Sequence of chain 1.C:
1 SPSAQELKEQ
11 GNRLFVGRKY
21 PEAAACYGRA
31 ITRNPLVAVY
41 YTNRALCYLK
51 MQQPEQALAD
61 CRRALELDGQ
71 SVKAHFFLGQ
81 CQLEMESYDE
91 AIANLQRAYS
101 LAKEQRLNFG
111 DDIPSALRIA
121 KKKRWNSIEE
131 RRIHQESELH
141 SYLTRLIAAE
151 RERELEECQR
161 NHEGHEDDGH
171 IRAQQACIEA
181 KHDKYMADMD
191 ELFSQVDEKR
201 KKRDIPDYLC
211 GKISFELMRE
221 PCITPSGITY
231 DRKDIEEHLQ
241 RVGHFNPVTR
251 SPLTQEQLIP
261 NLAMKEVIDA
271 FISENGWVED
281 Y

A protein and the small-molecule ligand that binds it are described below.
Small molecule (SMILES): CSCC[C@H](NC(=O)[C@H](CCCN=C(N)N)NC(=O)[C@H](CO)NC(=O)[C@@H](NC(=O)[C@@H](N)CC(=O)O)[C@@H](C)O)C(=O)N[C@@H](CCC(=O)O)C(=O)N[C@@H](CCC(=O)O)C(=O)N[C@H](C(=O)N[C@@H](CC(=O)O)C(=O)O)C(C)C

Binding-site contacts:
Ligand atom O contacts residue LYS73 of chain 1.C at 3.5 Å.
Ligand atom N contacts residue LEU46 of chain 1.C at 3.9 Å.
Ligand atom O contacts residue PHE109 of chain 1.C at 3.2 Å.
Ligand atom OD2 contacts residue ASN43 of chain 1.C at 2.9 Å (h-bond).
Ligand atom OD2 contacts residue VAL39 of chain 1.C at 3.7 Å.
Ligand atom O contacts residue LEU46 of chain 1.C at 3.7 Å.
Ligand atom N contacts residue PHE15 of chain 1.C at 3.9 Å.
Ligand atom CG1 contacts residue ASN43 of chain 1.C at 2.7 Å.
Ligand atom O contacts residue LYS73 of chain 1.C at 3.8 Å.
Ligand atom CE contacts residue LYS73 of chain 1.C at 3.3 Å.
Ligand atom CG2 contacts residue PHE109 of chain 1.C at 3.6 Å (hydrophobic).
Ligand atom C contacts residue LEU46 of chain 1.C at 3.6 Å (hydrophobic).
Ligand atom O contacts residue LEU46 of chain 1.C at 4.0 Å.
Ligand atom CG contacts residue ASP112 of chain 1.C at 3.5 Å.
Ligand atom OE2 contacts residue GLN80 of chain 1.C at 3.8 Å.
Ligand atom CB contacts residue ASN108 of chain 1.C at 3.6 Å.
Ligand atom CG1 contacts residue TYR27 of chain 1.C at 3.1 Å (hydrophobic).
Ligand atom SD contacts residue PHE76 of chain 1.C at 3.6 Å.
Ligand atom CB contacts residue TYR27 of chain 1.C at 3.9 Å (hydrophobic).
Ligand atom CA contacts residue ASP112 of chain 1.C at 3.9 Å.
Ligand atom CG1 contacts residue ASN12 of chain 1.C at 3.4 Å.
Ligand atom O contacts residue LYS73 of chain 1.C at 3.5 Å (salt-bridge).
Ligand atom OG1 contacts residue ASN108 of chain 1.C at 3.1 Å (h-bond).
Ligand atom CG2 contacts residue PHE15 of chain 1.C at 3.4 Å (hydrophobic).
Ligand atom O contacts residue PHE77 of chain 1.C at 3.3 Å.
Ligand atom C contacts residue PHE109 of chain 1.C at 3.9 Å (hydrophobic).
Ligand atom O contacts residue PHE109 of chain 1.C at 3.8 Å.
Ligand atom OE1 contacts residue LYS50 of chain 1.C at 2.8 Å (salt-bridge).
Ligand atom O contacts residue ASN12 of chain 1.C at 3.9 Å.
Ligand atom CE contacts residue PHE109 of chain 1.C at 3.3 Å (hydrophobic).
Ligand atom OG contacts residue ASN108 of chain 1.C at 3.2 Å (h-bond).
Ligand atom N contacts residue LEU46 of chain 1.C at 3.7 Å.
Ligand atom CG contacts residue PHE109 of chain 1.C at 3.3 Å (hydrophobic).
Ligand atom O contacts residue ASN108 of chain 1.C at 3.6 Å.
Ligand atom CG2 contacts residue ASN108 of chain 1.C at 2.8 Å.
Ligand atom CD contacts residue LYS50 of chain 1.C at 3.8 Å.
Ligand atom N contacts residue ASP112 of chain 1.C at 3.4 Å (salt-bridge).
Ligand atom CB contacts residue ASP112 of chain 1.C at 3.6 Å.
Ligand atom CD contacts residue ASP112 of chain 1.C at 3.9 Å.
Ligand atom CG2 contacts residue LEU46 of chain 1.C at 3.9 Å (hydrophobic).